Sequence of chain 1.H:
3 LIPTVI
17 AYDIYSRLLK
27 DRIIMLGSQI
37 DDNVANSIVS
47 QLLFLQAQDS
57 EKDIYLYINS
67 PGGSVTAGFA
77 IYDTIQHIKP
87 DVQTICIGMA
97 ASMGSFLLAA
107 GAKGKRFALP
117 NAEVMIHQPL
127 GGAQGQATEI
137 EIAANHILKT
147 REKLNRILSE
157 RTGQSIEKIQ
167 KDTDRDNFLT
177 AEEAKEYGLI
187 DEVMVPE

Sequence of chain 1.N:
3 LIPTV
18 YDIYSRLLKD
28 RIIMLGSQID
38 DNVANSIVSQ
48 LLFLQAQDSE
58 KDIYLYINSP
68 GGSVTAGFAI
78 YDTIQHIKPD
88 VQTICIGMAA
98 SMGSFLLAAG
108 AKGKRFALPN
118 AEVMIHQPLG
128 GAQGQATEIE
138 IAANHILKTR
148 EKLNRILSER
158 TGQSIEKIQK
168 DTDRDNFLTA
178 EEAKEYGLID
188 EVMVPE

Binding-site contacts:
Ligand atom C7 contacts residue ARG23 of chain 1.N at 3.6 Å.
Ligand atom F1 contacts residue THR80 of chain 1.H at 3.4 Å.
Ligand atom F2 contacts residue LEU49 of chain 1.H at 3.6 Å.
Ligand atom CB contacts residue GLN89 of chain 1.N at 3.3 Å.
Ligand atom C contacts residue TYR61 of chain 1.N at 3.3 Å (hydrophobic).
Ligand atom CE contacts residue ASP27 of chain 1.N at 3.4 Å.
Ligand atom CA contacts residue TYR61 of chain 1.N at 3.8 Å (hydrophobic).
Ligand atom CA contacts residue TYR61 of chain 1.N at 3.2 Å (hydrophobic).
Ligand atom O2 contacts residue GLN52 of chain 1.H at 3.4 Å (h-bond).
Ligand atom C5 contacts residue ALA53 of chain 1.H at 3.5 Å (hydrophobic).
Ligand atom C7 contacts residue ASP27 of chain 1.N at 3.0 Å.
Ligand atom O2 contacts residue LEU49 of chain 1.H at 3.8 Å.
Ligand atom C2 contacts residue TYR63 of chain 1.N at 3.6 Å (hydrophobic).
Ligand atom C5 contacts residue LEU49 of chain 1.H at 3.5 Å (hydrophobic).
Ligand atom C7 contacts residue LEU24 of chain 1.N at 3.4 Å (hydrophobic).
Ligand atom C1 contacts residue LEU49 of chain 1.H at 3.5 Å (hydrophobic).
Ligand atom C4 contacts residue ILE29 of chain 1.N at 3.1 Å (hydrophobic).
Ligand atom CB contacts residue TYR63 of chain 1.N at 3.7 Å (hydrophobic).
Ligand atom C6 contacts residue ASP27 of chain 1.N at 2.8 Å.
Ligand atom N contacts residue TYR63 of chain 1.N at 2.9 Å (h-bond).
Ligand atom O contacts residue TYR61 of chain 1.N at 3.4 Å.
Ligand atom CD2 contacts residue TYR63 of chain 1.N at 3.1 Å (hydrophobic).
Ligand atom F2 contacts residue ILE93 of chain 1.N at 3.8 Å.
Ligand atom O contacts residue TYR63 of chain 1.N at 2.7 Å (h-bond).
Ligand atom CB contacts residue TYR61 of chain 1.N at 3.4 Å (hydrophobic).
Ligand atom CE2 contacts residue LEU49 of chain 1.H at 3.6 Å (hydrophobic).
Ligand atom O contacts residue GLN89 of chain 1.N at 3.6 Å.
Ligand atom CE2 contacts residue TYR63 of chain 1.N at 3.4 Å (hydrophobic).
Ligand atom C contacts residue TYR63 of chain 1.N at 3.8 Å (hydrophobic).
Ligand atom C2 contacts residue LEU49 of chain 1.H at 3.8 Å (hydrophobic).
Ligand atom F2 contacts residue TYR63 of chain 1.N at 2.8 Å.
Ligand atom C2 contacts residue ILE29 of chain 1.N at 3.8 Å (hydrophobic).
Ligand atom CZ contacts residue THR80 of chain 1.H at 3.5 Å.
Ligand atom C6 contacts residue ALA53 of chain 1.H at 3.8 Å (hydrophobic).
Ligand atom CB contacts residue ILE91 of chain 1.N at 3.5 Å (hydrophobic).
Ligand atom CD1 contacts residue HIS83 of chain 1.H at 3.5 Å.
Ligand atom C1 contacts residue TYR63 of chain 1.N at 3.7 Å (hydrophobic).
Ligand atom CB contacts residue TYR61 of chain 1.N at 3.6 Å (hydrophobic).
Ligand atom N contacts residue TYR61 of chain 1.N at 3.7 Å.
Ligand atom F1 contacts residue HIS83 of chain 1.H at 3.3 Å.

This small molecule binds to this protein.
Small molecule (SMILES): CCCCCCC(=O)N[C@@H](Cc1cc(F)cc(F)c1)C(=O)N[C@H]1COC(=O)[C@@H]2C[C@@H](C)CN2C(=O)[C@H](C)NC(=O)[C@@H]2CCCCN2C(=O)[C@@H]2CCCN2C1=O